Binding-site contacts:
Ligand atom C7 contacts residue ASP407 of chain 1.A at 3.8 Å.
Ligand atom O5 contacts residue ASN409 of chain 1.A at 2.4 Å (h-bond).
Ligand atom C4 contacts residue ASN409 of chain 1.A at 4.2 Å.
Ligand atom C8 contacts residue ASP407 of chain 1.A at 3.9 Å.
Ligand atom C5 contacts residue ASN409 of chain 1.A at 3.6 Å.
Ligand atom O7 contacts residue ASN409 of chain 1.A at 3.8 Å.
Ligand atom C2 contacts residue ASN409 of chain 1.A at 2.4 Å.
Ligand atom C1 contacts residue ASN409 of chain 1.A at 1.4 Å.
Ligand atom O7 contacts residue ASP407 of chain 1.A at 3.4 Å (salt-bridge).
Ligand atom C7 contacts residue ASN409 of chain 1.A at 3.5 Å.
Ligand atom C3 contacts residue ASN409 of chain 1.A at 3.8 Å.
Ligand atom N2 contacts residue ASN409 of chain 1.A at 2.9 Å (h-bond).

Sequence of chain 1.A:
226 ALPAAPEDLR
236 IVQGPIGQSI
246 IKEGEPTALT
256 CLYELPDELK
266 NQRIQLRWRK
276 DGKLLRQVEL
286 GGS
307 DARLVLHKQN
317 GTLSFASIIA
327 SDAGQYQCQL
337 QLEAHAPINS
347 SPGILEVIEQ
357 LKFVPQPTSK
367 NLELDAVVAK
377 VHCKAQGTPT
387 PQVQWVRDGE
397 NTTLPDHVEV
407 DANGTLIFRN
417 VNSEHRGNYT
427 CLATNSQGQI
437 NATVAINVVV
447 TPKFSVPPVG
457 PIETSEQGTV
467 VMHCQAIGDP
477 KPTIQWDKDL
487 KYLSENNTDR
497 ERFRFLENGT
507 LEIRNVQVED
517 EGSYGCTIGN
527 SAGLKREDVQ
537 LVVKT

This small molecule binds to this protein.
Small molecule (SMILES): CC(=O)N[C@@H]1[C@@H](O)[C@H](O)[C@@H](CO)O[C@H]1O